Binding-site contacts:
Ligand atom C27 contacts residue PHE137 of chain 1.B at 2.9 Å (hydrophobic).
Ligand atom O25 contacts residue VAL185 of chain 1.B at 3.4 Å.
Ligand atom C26 contacts residue LEU106 of chain 1.B at 3.8 Å (hydrophobic).
Ligand atom C14 contacts residue ASN50 of chain 1.B at 3.9 Å.
Ligand atom C10 contacts residue MET97 of chain 1.B at 3.6 Å (hydrophobic).
Ligand atom O25 contacts residue ASN50 of chain 1.B at 3.6 Å.
Ligand atom C1 contacts residue GLY96 of chain 1.B at 3.5 Å.
Ligand atom C11 contacts residue ASP92 of chain 1.B at 3.7 Å.
Ligand atom O17 contacts residue ASN50 of chain 1.B at 3.1 Å (h-bond).
Ligand atom N5 contacts residue GLY96 of chain 1.B at 3.0 Å (h-bond).
Ligand atom O24 contacts residue SER51 of chain 1.B at 3.7 Å.
Ligand atom C7 contacts residue GLY96 of chain 1.B at 3.5 Å.
Ligand atom C11 contacts residue THR183 of chain 1.B at 3.9 Å.
Ligand atom C7 contacts residue ILE95 of chain 1.B at 3.7 Å (hydrophobic).
Ligand atom C20 contacts residue MET97 of chain 1.B at 3.9 Å (hydrophobic).
Ligand atom O25 contacts residue LEU47 of chain 1.B at 3.8 Å.
Ligand atom C26 contacts residue ASN50 of chain 1.B at 3.6 Å.
Ligand atom N3 contacts residue THR183 of chain 1.B at 3.2 Å (h-bond).
Ligand atom C9 contacts residue ASP92 of chain 1.B at 3.6 Å.
Ligand atom C13 contacts residue ASN50 of chain 1.B at 3.5 Å.
Ligand atom O24 contacts residue THR183 of chain 1.B at 3.6 Å.
Ligand atom C9 contacts residue THR183 of chain 1.B at 3.8 Å.
Ligand atom O24 contacts residue ALA54 of chain 1.B at 3.4 Å.
Ligand atom C26 contacts residue PHE137 of chain 1.B at 3.4 Å (hydrophobic).
Ligand atom C1 contacts residue ALA54 of chain 1.B at 3.9 Å (hydrophobic).
Ligand atom N5 contacts residue ALA54 of chain 1.B at 3.5 Å.
Ligand atom N5 contacts residue ILE95 of chain 1.B at 3.9 Å.
Ligand atom O24 contacts residue ASP92 of chain 1.B at 2.7 Å (salt-bridge).
Ligand atom C6 contacts residue MET97 of chain 1.B at 3.9 Å (hydrophobic).
Ligand atom C27 contacts residue LEU106 of chain 1.B at 3.5 Å (hydrophobic).
Ligand atom C2 contacts residue MET97 of chain 1.B at 3.9 Å (hydrophobic).
Ligand atom C2 contacts residue ALA54 of chain 1.B at 3.9 Å (hydrophobic).
Ligand atom C1 contacts residue MET97 of chain 1.B at 3.7 Å (hydrophobic).
Ligand atom N5 contacts residue MET97 of chain 1.B at 3.8 Å.
Ligand atom C22 contacts residue ASN105 of chain 1.B at 3.0 Å.
Ligand atom C11 contacts residue ASN50 of chain 1.B at 3.6 Å.
Ligand atom C20 contacts residue ASN105 of chain 1.B at 3.1 Å.
Ligand atom O24 contacts residue ASN50 of chain 1.B at 3.8 Å.
Ligand atom N3 contacts residue ALA54 of chain 1.B at 3.5 Å.
Ligand atom C17 contacts residue ASN50 of chain 1.B at 3.5 Å.

Sequence of chain 1.B:
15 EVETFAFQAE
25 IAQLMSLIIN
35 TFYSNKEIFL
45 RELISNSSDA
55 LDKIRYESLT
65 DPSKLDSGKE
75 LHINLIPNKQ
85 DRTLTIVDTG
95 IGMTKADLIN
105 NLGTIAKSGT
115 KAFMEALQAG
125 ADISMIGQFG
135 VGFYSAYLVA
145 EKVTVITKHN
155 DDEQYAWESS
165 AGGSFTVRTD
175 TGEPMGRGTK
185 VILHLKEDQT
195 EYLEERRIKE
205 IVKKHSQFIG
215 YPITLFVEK

The protein below binds the small molecule below.
Small molecule (SMILES): CCc1cc(-c2[nH]nc(C)c2-c2ccc3c(c2)OCCO3)c(O)cc1O